Sequence of chain 40.F:
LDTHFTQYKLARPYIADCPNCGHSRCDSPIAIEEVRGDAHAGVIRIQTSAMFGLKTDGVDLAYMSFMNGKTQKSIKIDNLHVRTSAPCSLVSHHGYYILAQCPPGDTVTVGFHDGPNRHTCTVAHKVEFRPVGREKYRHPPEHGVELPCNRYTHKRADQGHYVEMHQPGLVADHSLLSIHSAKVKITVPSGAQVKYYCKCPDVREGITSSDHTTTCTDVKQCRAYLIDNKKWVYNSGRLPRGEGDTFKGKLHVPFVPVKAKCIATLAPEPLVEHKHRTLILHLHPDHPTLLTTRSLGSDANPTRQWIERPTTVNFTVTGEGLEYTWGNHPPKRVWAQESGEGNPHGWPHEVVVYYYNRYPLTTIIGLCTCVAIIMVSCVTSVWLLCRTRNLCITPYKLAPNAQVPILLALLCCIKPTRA

A protein and the small-molecule ligand that binds it are described below.
Small molecule (SMILES): O=C(O)[C@@H]1O[C@H](O[C@H]2[C@@H](OS(=O)(=O)O)O[C@@H](O)[C@H](NS(=O)(=O)O)[C@H]2O)[C@@H](OS(=O)(=O)O)[C@H](O)[C@@H]1O

Sequence of chain 40.D:
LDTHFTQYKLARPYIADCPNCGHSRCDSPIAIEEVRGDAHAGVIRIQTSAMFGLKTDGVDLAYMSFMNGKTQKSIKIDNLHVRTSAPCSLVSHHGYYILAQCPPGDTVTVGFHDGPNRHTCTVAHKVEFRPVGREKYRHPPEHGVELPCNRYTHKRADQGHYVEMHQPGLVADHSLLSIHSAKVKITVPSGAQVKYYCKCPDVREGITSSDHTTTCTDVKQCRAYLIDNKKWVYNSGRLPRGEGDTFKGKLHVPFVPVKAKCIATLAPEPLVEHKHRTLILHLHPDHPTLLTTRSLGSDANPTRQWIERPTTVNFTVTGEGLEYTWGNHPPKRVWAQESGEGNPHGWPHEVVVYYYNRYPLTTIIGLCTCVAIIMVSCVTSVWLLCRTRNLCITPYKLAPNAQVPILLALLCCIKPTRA

Sequence of chain 40.H:
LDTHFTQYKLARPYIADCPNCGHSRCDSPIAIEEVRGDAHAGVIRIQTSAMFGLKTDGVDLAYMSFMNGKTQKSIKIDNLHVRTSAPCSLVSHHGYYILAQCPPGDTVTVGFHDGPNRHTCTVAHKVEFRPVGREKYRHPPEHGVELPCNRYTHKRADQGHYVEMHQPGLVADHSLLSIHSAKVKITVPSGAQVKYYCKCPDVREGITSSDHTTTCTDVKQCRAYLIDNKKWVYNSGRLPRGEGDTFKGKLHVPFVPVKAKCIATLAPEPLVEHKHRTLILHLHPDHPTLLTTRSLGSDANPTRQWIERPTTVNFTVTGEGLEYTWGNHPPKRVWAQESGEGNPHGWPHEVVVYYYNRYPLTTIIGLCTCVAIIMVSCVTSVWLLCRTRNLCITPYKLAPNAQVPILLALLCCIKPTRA

Binding-site contacts:
Ligand atom OBI contacts residue HIS114 of chain 40.F at 3.0 Å (h-bond).
Ligand atom OAH contacts residue HIS82 of chain 40.D at 3.1 Å (h-bond).
Ligand atom OBC contacts residue HIS82 of chain 40.F at 3.2 Å (h-bond).
Ligand atom OBC contacts residue HIS114 of chain 40.D at 4.1 Å.
Ligand atom O3 contacts residue HIS114 of chain 40.D at 3.3 Å (h-bond).
Ligand atom C5 contacts residue HIS82 of chain 40.H at 4.0 Å.
Ligand atom SBG contacts residue HIS82 of chain 40.F at 4.0 Å.
Ligand atom OAF contacts residue HIS114 of chain 40.H at 4.1 Å.
Ligand atom O5 contacts residue HIS82 of chain 40.H at 3.2 Å (h-bond).
Ligand atom OAF contacts residue HIS82 of chain 40.D at 3.2 Å (h-bond).
Ligand atom O4 contacts residue HIS114 of chain 40.D at 3.6 Å.
Ligand atom C6 contacts residue ASN80 of chain 40.D at 3.8 Å.
Ligand atom OBE contacts residue HIS82 of chain 40.F at 2.9 Å (h-bond).
Ligand atom OBF contacts residue HIS114 of chain 40.F at 3.9 Å.
Ligand atom OAB contacts residue HIS114 of chain 40.H at 3.3 Å.
Ligand atom O1 contacts residue HIS114 of chain 40.H at 2.8 Å (h-bond).
Ligand atom OAB contacts residue ARG119 of chain 40.H at 3.5 Å.
Ligand atom OBA contacts residue HIS82 of chain 40.D at 4.2 Å.
Ligand atom C3 contacts residue HIS82 of chain 40.D at 4.3 Å.
Ligand atom C2 contacts residue HIS82 of chain 40.D at 4.2 Å.
Ligand atom C4 contacts residue ASN80 of chain 40.D at 4.0 Å.
Ligand atom O3 contacts residue HIS82 of chain 40.D at 3.9 Å.
Ligand atom O6B contacts residue ASN80 of chain 40.D at 3.0 Å (h-bond).
Ligand atom SBB contacts residue HIS82 of chain 40.F at 3.5 Å (h-bond).
Ligand atom O2 contacts residue HIS82 of chain 40.F at 4.0 Å.
Ligand atom SBG contacts residue HIS114 of chain 40.F at 3.5 Å (h-bond).
Ligand atom OBF contacts residue HIS82 of chain 40.F at 3.9 Å.
Ligand atom SAG contacts residue ASN80 of chain 40.D at 4.3 Å.
Ligand atom C1 contacts residue HIS114 of chain 40.H at 3.5 Å.
Ligand atom OBA contacts residue HIS114 of chain 40.D at 3.0 Å (h-bond).
Ligand atom SAG contacts residue HIS114 of chain 40.H at 4.1 Å.
Ligand atom N2 contacts residue HIS114 of chain 40.H at 4.1 Å.
Ligand atom SAG contacts residue HIS82 of chain 40.D at 3.7 Å.
Ligand atom O4 contacts residue ASN80 of chain 40.D at 3.1 Å (h-bond).
Ligand atom O1 contacts residue HIS82 of chain 40.H at 3.6 Å.
Ligand atom C1 contacts residue HIS82 of chain 40.H at 3.7 Å.
Ligand atom OBH contacts residue HIS114 of chain 40.F at 3.1 Å (h-bond).
Ligand atom OAH contacts residue ASN80 of chain 40.D at 3.2 Å (h-bond).
Ligand atom OBI contacts residue HIS82 of chain 40.F at 2.9 Å.
Ligand atom SBB contacts residue HIS114 of chain 40.D at 4.2 Å.